A small-molecule ligand and the protein it binds are described below.
Small molecule (SMILES): CC(=O)N[C@@H]1[C@@H](O)[C@H](O)[C@@H](CO)O[C@H]1O

Sequence of chain 1.A:
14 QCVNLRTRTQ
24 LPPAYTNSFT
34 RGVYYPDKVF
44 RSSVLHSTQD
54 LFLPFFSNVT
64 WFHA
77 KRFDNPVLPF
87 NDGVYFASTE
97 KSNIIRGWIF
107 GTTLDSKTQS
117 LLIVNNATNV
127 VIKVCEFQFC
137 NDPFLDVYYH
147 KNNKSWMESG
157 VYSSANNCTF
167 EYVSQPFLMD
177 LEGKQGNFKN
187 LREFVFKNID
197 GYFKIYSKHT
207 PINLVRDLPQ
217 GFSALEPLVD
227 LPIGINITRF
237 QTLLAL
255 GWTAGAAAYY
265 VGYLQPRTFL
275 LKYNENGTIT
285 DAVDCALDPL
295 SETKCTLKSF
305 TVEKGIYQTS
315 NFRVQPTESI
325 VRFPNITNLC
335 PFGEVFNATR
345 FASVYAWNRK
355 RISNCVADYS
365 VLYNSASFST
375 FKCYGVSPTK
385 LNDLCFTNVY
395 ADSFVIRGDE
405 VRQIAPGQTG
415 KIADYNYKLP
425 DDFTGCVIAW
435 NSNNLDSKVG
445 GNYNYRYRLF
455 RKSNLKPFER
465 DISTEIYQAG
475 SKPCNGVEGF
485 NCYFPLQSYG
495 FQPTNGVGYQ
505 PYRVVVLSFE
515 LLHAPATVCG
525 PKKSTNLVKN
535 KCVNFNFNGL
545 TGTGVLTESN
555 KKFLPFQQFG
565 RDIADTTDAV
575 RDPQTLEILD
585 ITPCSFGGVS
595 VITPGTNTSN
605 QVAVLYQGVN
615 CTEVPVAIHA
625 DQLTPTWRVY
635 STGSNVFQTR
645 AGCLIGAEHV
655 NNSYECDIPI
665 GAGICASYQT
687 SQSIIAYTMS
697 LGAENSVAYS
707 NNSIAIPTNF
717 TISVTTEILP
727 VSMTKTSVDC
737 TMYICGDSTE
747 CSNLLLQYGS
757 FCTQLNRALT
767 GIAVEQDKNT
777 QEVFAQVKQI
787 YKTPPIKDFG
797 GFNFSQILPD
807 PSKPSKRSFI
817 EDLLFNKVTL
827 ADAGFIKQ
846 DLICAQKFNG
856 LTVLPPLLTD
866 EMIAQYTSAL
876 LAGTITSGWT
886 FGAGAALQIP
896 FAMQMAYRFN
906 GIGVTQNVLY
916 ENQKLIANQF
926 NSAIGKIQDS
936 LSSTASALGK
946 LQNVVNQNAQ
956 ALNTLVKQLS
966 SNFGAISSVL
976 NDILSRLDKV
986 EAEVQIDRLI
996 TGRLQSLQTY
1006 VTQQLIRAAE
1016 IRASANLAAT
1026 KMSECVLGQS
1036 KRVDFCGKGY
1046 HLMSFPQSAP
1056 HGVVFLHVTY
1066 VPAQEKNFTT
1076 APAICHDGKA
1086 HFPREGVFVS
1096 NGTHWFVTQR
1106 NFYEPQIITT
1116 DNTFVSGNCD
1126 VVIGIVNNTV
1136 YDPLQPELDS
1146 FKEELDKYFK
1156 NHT

Binding-site contacts:
Ligand atom N2 contacts residue ASN1156 of chain 1.A at 3.0 Å (h-bond).
Ligand atom O7 contacts residue ASN1156 of chain 1.A at 2.9 Å (h-bond).
Ligand atom C7 contacts residue ASN1156 of chain 1.A at 3.1 Å.
Ligand atom C2 contacts residue ASN1156 of chain 1.A at 2.5 Å.
Ligand atom C8 contacts residue ASN1156 of chain 1.A at 4.4 Å.
Ligand atom C5 contacts residue ASN1156 of chain 1.A at 3.7 Å.
Ligand atom C3 contacts residue ASN1156 of chain 1.A at 3.8 Å.
Ligand atom C1 contacts residue ASN1156 of chain 1.A at 1.4 Å.
Ligand atom O5 contacts residue ASN1156 of chain 1.A at 2.3 Å (h-bond).
Ligand atom C4 contacts residue ASN1156 of chain 1.A at 4.2 Å.